Sequence of chain 1.E:
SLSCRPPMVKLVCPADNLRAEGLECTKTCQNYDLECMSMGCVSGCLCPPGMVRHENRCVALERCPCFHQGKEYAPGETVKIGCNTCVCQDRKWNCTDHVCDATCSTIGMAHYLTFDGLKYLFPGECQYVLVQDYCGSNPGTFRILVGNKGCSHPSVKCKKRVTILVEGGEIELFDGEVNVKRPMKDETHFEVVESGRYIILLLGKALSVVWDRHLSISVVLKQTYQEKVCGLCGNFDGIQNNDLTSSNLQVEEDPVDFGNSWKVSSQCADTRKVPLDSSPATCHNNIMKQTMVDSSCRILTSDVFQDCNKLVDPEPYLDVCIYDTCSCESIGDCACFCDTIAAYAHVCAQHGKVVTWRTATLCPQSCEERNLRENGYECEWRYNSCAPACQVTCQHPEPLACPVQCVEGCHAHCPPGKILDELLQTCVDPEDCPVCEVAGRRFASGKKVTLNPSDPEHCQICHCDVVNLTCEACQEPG

A small-molecule ligand and the protein it binds are described below.
Small molecule (SMILES): CC(=O)N[C@@H]1[C@@H](O)[C@H](O)[C@@H](CO)O[C@H]1O

Binding-site contacts:
Ligand atom C7 contacts residue ASN94 of chain 1.E at 3.1 Å.
Ligand atom N2 contacts residue ASN94 of chain 1.E at 2.8 Å (h-bond).
Ligand atom C5 contacts residue ASN94 of chain 1.E at 3.6 Å.
Ligand atom C1 contacts residue ASN94 of chain 1.E at 1.4 Å.
Ligand atom C8 contacts residue ASN94 of chain 1.E at 4.2 Å.
Ligand atom O7 contacts residue ASN94 of chain 1.E at 3.0 Å (h-bond).
Ligand atom C2 contacts residue ASN94 of chain 1.E at 2.4 Å.
Ligand atom O5 contacts residue ASN94 of chain 1.E at 2.4 Å (h-bond).
Ligand atom C4 contacts residue ASN94 of chain 1.E at 4.2 Å.
Ligand atom C3 contacts residue ASN94 of chain 1.E at 3.7 Å.